Sequence of chain 1.B:
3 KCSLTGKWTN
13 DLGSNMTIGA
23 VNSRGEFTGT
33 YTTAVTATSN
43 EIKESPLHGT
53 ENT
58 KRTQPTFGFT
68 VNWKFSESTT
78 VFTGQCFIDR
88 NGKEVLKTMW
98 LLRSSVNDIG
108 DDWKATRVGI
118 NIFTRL

Sequence of chain 2.B:
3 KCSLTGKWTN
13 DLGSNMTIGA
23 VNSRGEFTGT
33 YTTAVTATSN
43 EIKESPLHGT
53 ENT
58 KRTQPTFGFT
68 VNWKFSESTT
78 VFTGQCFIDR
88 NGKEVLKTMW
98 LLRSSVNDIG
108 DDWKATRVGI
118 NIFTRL

This small molecule binds to this protein.
Small molecule (SMILES): Cc1ccn2->[Fe](C#N)(C#N)(C#N)(C#N)<-n3ccc(CNC(=O)CCCC[C@@H]4SC[C@@H]5NC(=O)N[C@@H]54)cc3-c2c1

Binding-site contacts:
Ligand atom N8 contacts residue ASN118 of chain 1.B at 3.0 Å (h-bond).
Ligand atom O1 contacts residue SER75 of chain 1.B at 3.8 Å.
Ligand atom C23 contacts residue VAL37 of chain 1.B at 3.2 Å (hydrophobic).
Ligand atom C10 contacts residue ALA39 of chain 1.B at 3.6 Å (hydrophobic).
Ligand atom C2 contacts residue GLU74 of chain 1.B at 3.2 Å.
Ligand atom N9 contacts residue VAL37 of chain 1.B at 3.1 Å.
Ligand atom N8 contacts residue LEU14 of chain 1.B at 3.7 Å.
Ligand atom C20 contacts residue VAL37 of chain 1.B at 3.1 Å (hydrophobic).
Ligand atom C4 contacts residue THR40 of chain 1.B at 3.6 Å.
Ligand atom C9 contacts residue THR40 of chain 1.B at 3.8 Å.
Ligand atom C19 contacts residue TRP110 of chain 2.B at 3.5 Å (hydrophobic).
Ligand atom C25 contacts residue TYR33 of chain 1.B at 3.5 Å (hydrophobic).
Ligand atom C21 contacts residue TRP110 of chain 2.B at 3.4 Å (hydrophobic).
Ligand atom O1 contacts residue SER73 of chain 1.B at 3.2 Å (h-bond).
Ligand atom C22 contacts residue TRP97 of chain 1.B at 3.3 Å (hydrophobic).
Ligand atom N7 contacts residue ALA39 of chain 1.B at 3.2 Å.
Ligand atom C20 contacts residue THR35 of chain 1.B at 3.3 Å.
Ligand atom O2 contacts residue SER16 of chain 1.B at 3.6 Å (h-bond).
Ligand atom C1 contacts residue SER73 of chain 1.B at 3.7 Å.
Ligand atom C1 contacts residue GLU74 of chain 1.B at 3.4 Å.
Ligand atom N5 contacts residue THR40 of chain 1.B at 3.8 Å.
Ligand atom N9 contacts residue THR35 of chain 1.B at 3.5 Å (h-bond).
Ligand atom C6 contacts residue SER101 of chain 1.B at 3.6 Å.
Ligand atom N6 contacts residue SER102 of chain 1.B at 3.1 Å (h-bond).
Ligand atom O2 contacts residue ASN12 of chain 1.B at 3.1 Å (h-bond).
Ligand atom C15 contacts residue ALA39 of chain 1.B at 3.6 Å (hydrophobic).
Ligand atom C24 contacts residue TRP97 of chain 1.B at 3.8 Å (hydrophobic).
Ligand atom O2 contacts residue TYR33 of chain 1.B at 2.7 Å (h-bond).
Ligand atom N5 contacts residue SER41 of chain 1.B at 3.5 Å (h-bond).
Ligand atom C16 contacts residue LEU99 of chain 1.B at 3.4 Å (hydrophobic).
Ligand atom C13 contacts residue THR40 of chain 1.B at 3.8 Å.
Ligand atom S1 contacts residue TRP70 of chain 1.B at 3.6 Å.
Ligand atom C24 contacts residue TRP110 of chain 2.B at 3.8 Å (hydrophobic).
Ligand atom S1 contacts residue THR77 of chain 1.B at 3.4 Å (h-bond).
Ligand atom C19 contacts residue VAL37 of chain 1.B at 3.1 Å (hydrophobic).
Ligand atom C7 contacts residue SER101 of chain 1.B at 3.6 Å.
Ligand atom C23 contacts residue TRP110 of chain 2.B at 3.6 Å (hydrophobic).
Ligand atom C19 contacts residue THR38 of chain 1.B at 3.6 Å.
Ligand atom C6 contacts residue ALA39 of chain 1.B at 3.4 Å (hydrophobic).
Ligand atom C5 contacts residue SER73 of chain 1.B at 3.4 Å.